Sequence of chain 1.E:
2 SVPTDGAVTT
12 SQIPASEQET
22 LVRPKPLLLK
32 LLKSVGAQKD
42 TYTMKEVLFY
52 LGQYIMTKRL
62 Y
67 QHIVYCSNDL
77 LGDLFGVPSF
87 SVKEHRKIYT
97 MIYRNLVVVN

This protein binds this small molecule.
Small molecule (SMILES): CC[C@@H](CO)N1C(=O)[C@@H](CC(=O)O)C[C@H](c2cccc(Cl)c2)[C@H]1c1ccc(Cl)cc1

Binding-site contacts:
Ligand atom C23 contacts residue TYR62 of chain 1.E at 3.8 Å (hydrophobic).
Ligand atom O3 contacts residue LYS89 of chain 1.E at 2.8 Å (salt-bridge).
Ligand atom C14 contacts residue LYS89 of chain 1.E at 3.6 Å.
Ligand atom C20 contacts residue LEU49 of chain 1.E at 3.8 Å (hydrophobic).
Ligand atom C4 contacts residue GLY53 of chain 1.E at 3.7 Å.
Ligand atom C22 contacts residue HIS91 of chain 1.E at 3.4 Å.
Ligand atom C19 contacts residue THR11 of chain 1.E at 3.9 Å.
Ligand atom C2 contacts residue ILE56 of chain 1.E at 3.8 Å (hydrophobic).
Ligand atom C20 contacts residue THR11 of chain 1.E at 3.5 Å.
Ligand atom CL2 contacts residue HIS91 of chain 1.E at 3.5 Å.
Ligand atom C16 contacts residue HIS91 of chain 1.E at 4.0 Å.
Ligand atom O2 contacts residue HIS91 of chain 1.E at 2.8 Å (h-bond).
Ligand atom C23 contacts residue ILE56 of chain 1.E at 3.7 Å (hydrophobic).
Ligand atom C19 contacts residue VAL9 of chain 1.E at 3.6 Å (hydrophobic).
Ligand atom C21 contacts residue HIS91 of chain 1.E at 3.8 Å.
Ligand atom C4 contacts residue LEU52 of chain 1.E at 4.0 Å (hydrophobic).
Ligand atom C3 contacts residue VAL88 of chain 1.E at 4.0 Å (hydrophobic).
Ligand atom C5 contacts residue GLY53 of chain 1.E at 3.9 Å.
Ligand atom CL1 contacts residue ILE94 of chain 1.E at 3.8 Å.
Ligand atom C5 contacts residue LEU49 of chain 1.E at 3.5 Å (hydrophobic).
Ligand atom CL2 contacts residue TYR95 of chain 1.E at 3.7 Å.
Ligand atom CL1 contacts residue LEU52 of chain 1.E at 3.8 Å.
Ligand atom C4 contacts residue LEU49 of chain 1.E at 3.4 Å (hydrophobic).
Ligand atom C14 contacts residue VAL88 of chain 1.E at 3.8 Å (hydrophobic).
Ligand atom O4 contacts residue GLY53 of chain 1.E at 3.9 Å.
Ligand atom O2 contacts residue LYS89 of chain 1.E at 3.5 Å.
Ligand atom C13 contacts residue VAL88 of chain 1.E at 3.7 Å (hydrophobic).
Ligand atom C17 contacts residue HIS91 of chain 1.E at 3.8 Å.
Ligand atom CL2 contacts residue LEU49 of chain 1.E at 3.5 Å.
Ligand atom C18 contacts residue VAL9 of chain 1.E at 3.7 Å (hydrophobic).
Ligand atom C9 contacts residue GLY53 of chain 1.E at 4.0 Å.
Ligand atom C19 contacts residue THR10 of chain 1.E at 4.0 Å.
Ligand atom CL1 contacts residue ILE56 of chain 1.E at 3.6 Å.
Ligand atom C2 contacts residue ILE94 of chain 1.E at 4.0 Å (hydrophobic).
Ligand atom C1 contacts residue ILE56 of chain 1.E at 3.8 Å (hydrophobic).
Ligand atom C8 contacts residue GLY53 of chain 1.E at 4.0 Å.
Ligand atom O2 contacts residue VAL88 of chain 1.E at 3.3 Å (h-bond).
Ligand atom CL2 contacts residue ILE94 of chain 1.E at 4.0 Å.
Ligand atom C21 contacts residue LEU49 of chain 1.E at 3.6 Å (hydrophobic).
Ligand atom C14 contacts residue HIS91 of chain 1.E at 3.8 Å.